Binding-site contacts:
Ligand atom C18 contacts residue LEU178 of chain 1.D at 3.7 Å (hydrophobic).
Ligand atom C4 contacts residue LEU99 of chain 1.D at 4.4 Å (hydrophobic).
Ligand atom C19 contacts residue LEU99 of chain 1.D at 3.6 Å (hydrophobic).
Ligand atom C4 contacts residue TRP103 of chain 1.D at 3.7 Å (hydrophobic).
Ligand atom C26 contacts residue ILE134 of chain 1.D at 4.0 Å (hydrophobic).
Ligand atom C25 contacts residue GLY170 of chain 1.D at 4.2 Å.
Ligand atom C27 contacts residue GLY170 of chain 1.D at 3.7 Å.
Ligand atom C26 contacts residue TYR166 of chain 1.D at 4.1 Å (hydrophobic).
Ligand atom C16 contacts residue ILE130 of chain 1.D at 4.1 Å (hydrophobic).
Ligand atom C23 contacts residue ILE130 of chain 1.D at 4.0 Å (hydrophobic).
Ligand atom C25 contacts residue ILE130 of chain 1.D at 4.4 Å (hydrophobic).
Ligand atom C11 contacts residue LEU178 of chain 1.D at 4.4 Å (hydrophobic).
Ligand atom C19 contacts residue LEU178 of chain 1.D at 4.3 Å (hydrophobic).
Ligand atom C22 contacts residue ILE130 of chain 1.D at 4.3 Å (hydrophobic).
Ligand atom C18 contacts residue TRP92 of chain 1.D at 3.8 Å (hydrophobic).
Ligand atom C25 contacts residue ILE134 of chain 1.D at 4.3 Å (hydrophobic).
Ligand atom C26 contacts residue ILE130 of chain 1.D at 4.0 Å (hydrophobic).
Ligand atom C27 contacts residue TYR166 of chain 1.D at 3.7 Å (hydrophobic).

Sequence of chain 1.D:
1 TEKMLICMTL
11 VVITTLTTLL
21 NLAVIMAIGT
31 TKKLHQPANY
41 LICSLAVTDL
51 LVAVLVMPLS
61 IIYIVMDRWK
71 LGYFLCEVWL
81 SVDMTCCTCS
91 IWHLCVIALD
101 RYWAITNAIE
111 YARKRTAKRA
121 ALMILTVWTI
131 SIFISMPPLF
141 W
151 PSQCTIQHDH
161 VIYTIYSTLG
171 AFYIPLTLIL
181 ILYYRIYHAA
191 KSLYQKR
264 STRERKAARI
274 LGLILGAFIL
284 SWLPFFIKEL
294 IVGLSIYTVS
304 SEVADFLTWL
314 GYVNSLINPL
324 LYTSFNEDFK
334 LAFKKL

The small molecule below binds the protein below.
Small molecule (SMILES): CC(C)CCC[C@@H](C)[C@H]1CC[C@H]2[C@@H]3CC=C4C[C@@H](O)CC[C@]4(C)[C@H]3CC[C@]12C